A protein and the small-molecule ligand that binds it are described below.
Small molecule (SMILES): CC(=O)N[C@@H]1[C@@H](O)[C@H](O)[C@@H](CO)O[C@H]1O

Binding-site contacts:
Ligand atom C5 contacts residue ASN75 of chain 1.A at 3.7 Å.
Ligand atom C4 contacts residue ASN75 of chain 1.A at 4.3 Å.
Ligand atom C1 contacts residue PHE114 of chain 1.A at 3.8 Å (hydrophobic).
Ligand atom C8 contacts residue GLN74 of chain 1.A at 3.2 Å.
Ligand atom O6 contacts residue GLU113 of chain 1.A at 2.7 Å (salt-bridge).
Ligand atom C5 contacts residue PHE114 of chain 1.A at 3.7 Å (hydrophobic).
Ligand atom C7 contacts residue ASN75 of chain 1.A at 3.1 Å.
Ligand atom O7 contacts residue ASN75 of chain 1.A at 2.9 Å (h-bond).
Ligand atom O5 contacts residue PHE114 of chain 1.A at 3.9 Å.
Ligand atom C3 contacts residue ASN75 of chain 1.A at 3.8 Å.
Ligand atom O5 contacts residue GLU113 of chain 1.A at 4.1 Å.
Ligand atom C2 contacts residue ASN75 of chain 1.A at 2.5 Å.
Ligand atom O5 contacts residue ASN75 of chain 1.A at 2.4 Å (h-bond).
Ligand atom C1 contacts residue ASN75 of chain 1.A at 1.4 Å.
Ligand atom C4 contacts residue PHE114 of chain 1.A at 4.5 Å (hydrophobic).
Ligand atom C8 contacts residue ASN75 of chain 1.A at 4.3 Å.
Ligand atom C6 contacts residue GLU113 of chain 1.A at 4.0 Å.
Ligand atom N2 contacts residue ASN75 of chain 1.A at 2.9 Å (h-bond).
Ligand atom C3 contacts residue PHE114 of chain 1.A at 4.3 Å (hydrophobic).

Sequence of chain 1.A:
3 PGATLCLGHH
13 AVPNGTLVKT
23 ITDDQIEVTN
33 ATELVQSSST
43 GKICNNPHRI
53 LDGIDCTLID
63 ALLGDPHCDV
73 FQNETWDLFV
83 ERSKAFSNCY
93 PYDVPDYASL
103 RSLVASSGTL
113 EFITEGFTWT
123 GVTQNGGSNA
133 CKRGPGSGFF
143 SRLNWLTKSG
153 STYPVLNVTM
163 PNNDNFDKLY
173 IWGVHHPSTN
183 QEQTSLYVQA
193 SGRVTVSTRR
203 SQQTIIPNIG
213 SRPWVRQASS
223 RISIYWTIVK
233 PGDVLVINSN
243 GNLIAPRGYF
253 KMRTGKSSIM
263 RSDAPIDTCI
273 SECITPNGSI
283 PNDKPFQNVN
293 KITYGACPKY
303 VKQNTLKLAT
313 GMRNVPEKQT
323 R